Sequence of chain 1.B:
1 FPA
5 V

Sequence of chain 1.A:
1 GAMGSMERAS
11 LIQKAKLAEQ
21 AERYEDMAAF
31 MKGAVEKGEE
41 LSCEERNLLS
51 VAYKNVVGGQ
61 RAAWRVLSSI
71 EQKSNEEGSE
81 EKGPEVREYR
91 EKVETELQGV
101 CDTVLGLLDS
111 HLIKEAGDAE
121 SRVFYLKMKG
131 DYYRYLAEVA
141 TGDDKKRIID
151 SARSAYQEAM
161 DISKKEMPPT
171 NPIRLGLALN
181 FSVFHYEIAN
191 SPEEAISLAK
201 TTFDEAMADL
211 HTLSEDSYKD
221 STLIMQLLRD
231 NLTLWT

Binding-site contacts:
Ligand atom N1 contacts residue ASN47 of chain 1.A at 2.9 Å (h-bond).
Ligand atom C13 contacts residue LYS127 of chain 1.A at 4.3 Å.
Ligand atom C1 contacts residue CYS43 of chain 1.A at 2.7 Å (hydrophobic).
Ligand atom C19 contacts residue PRO172 of chain 1.A at 4.1 Å (hydrophobic).
Ligand atom C12 contacts residue VAL5 of chain 1.B at 3.8 Å (hydrophobic).
Ligand atom C5 contacts residue ASN47 of chain 1.A at 3.5 Å.
Ligand atom C2 contacts residue CYS43 of chain 1.A at 1.8 Å (hydrophobic).
Ligand atom C2 contacts residue ASN47 of chain 1.A at 3.6 Å.
Ligand atom C11 contacts residue GLY176 of chain 1.A at 4.2 Å.
Ligand atom C11 contacts residue ILE224 of chain 1.A at 4.2 Å (hydrophobic).
Ligand atom C4 contacts residue ASN47 of chain 1.A at 4.0 Å.
Ligand atom C15 contacts residue VAL5 of chain 1.B at 4.2 Å (hydrophobic).
Ligand atom C1 contacts residue ASN47 of chain 1.A at 3.8 Å.
Ligand atom C20 contacts residue PRO172 of chain 1.A at 3.6 Å (hydrophobic).
Ligand atom C9 contacts residue VAL5 of chain 1.B at 4.1 Å (hydrophobic).
Ligand atom CL2 contacts residue GLY176 of chain 1.A at 4.0 Å.
Ligand atom C12 contacts residue LYS127 of chain 1.A at 4.2 Å.
Ligand atom C10 contacts residue VAL5 of chain 1.B at 4.0 Å (hydrophobic).
Ligand atom C14 contacts residue VAL5 of chain 1.B at 3.6 Å (hydrophobic).
Ligand atom C3 contacts residue ILE173 of chain 1.A at 3.8 Å (hydrophobic).
Ligand atom O1 contacts residue CYS43 of chain 1.A at 3.0 Å (h-bond).
Ligand atom N1 contacts residue CYS43 of chain 1.A at 3.7 Å.
Ligand atom CL2 contacts residue LYS127 of chain 1.A at 3.4 Å.
Ligand atom C16 contacts residue VAL5 of chain 1.B at 3.7 Å (hydrophobic).
Ligand atom C13 contacts residue PHE124 of chain 1.A at 4.1 Å (hydrophobic).
Ligand atom C1 contacts residue ILE173 of chain 1.A at 4.2 Å (hydrophobic).
Ligand atom CL2 contacts residue PRO172 of chain 1.A at 4.1 Å.
Ligand atom C12 contacts residue PRO172 of chain 1.A at 4.3 Å (hydrophobic).
Ligand atom O1 contacts residue ILE173 of chain 1.A at 3.7 Å.
Ligand atom CL2 contacts residue ILE173 of chain 1.A at 3.6 Å.
Ligand atom N1 contacts residue PHE124 of chain 1.A at 4.0 Å.
Ligand atom C2 contacts residue ARG46 of chain 1.A at 3.9 Å.
Ligand atom O2 contacts residue ILE224 of chain 1.A at 3.7 Å.
Ligand atom C15 contacts residue LEU223 of chain 1.A at 4.2 Å (hydrophobic).
Ligand atom C11 contacts residue PRO172 of chain 1.A at 3.5 Å (hydrophobic).
Ligand atom CL2 contacts residue LEU177 of chain 1.A at 4.2 Å.
Ligand atom C3 contacts residue ASN47 of chain 1.A at 3.9 Å.
Ligand atom C11 contacts residue VAL5 of chain 1.B at 3.8 Å (hydrophobic).
Ligand atom C10 contacts residue ILE224 of chain 1.A at 4.0 Å (hydrophobic).
Ligand atom C13 contacts residue VAL5 of chain 1.B at 3.9 Å (hydrophobic).

This small molecule binds to this protein.
Small molecule (SMILES): O=C(CCl)NCC1CCN(C(=O)C2(Nc3ccc(Cl)cc3)CCNCC2)CC1